Sequence of chain 1.A:
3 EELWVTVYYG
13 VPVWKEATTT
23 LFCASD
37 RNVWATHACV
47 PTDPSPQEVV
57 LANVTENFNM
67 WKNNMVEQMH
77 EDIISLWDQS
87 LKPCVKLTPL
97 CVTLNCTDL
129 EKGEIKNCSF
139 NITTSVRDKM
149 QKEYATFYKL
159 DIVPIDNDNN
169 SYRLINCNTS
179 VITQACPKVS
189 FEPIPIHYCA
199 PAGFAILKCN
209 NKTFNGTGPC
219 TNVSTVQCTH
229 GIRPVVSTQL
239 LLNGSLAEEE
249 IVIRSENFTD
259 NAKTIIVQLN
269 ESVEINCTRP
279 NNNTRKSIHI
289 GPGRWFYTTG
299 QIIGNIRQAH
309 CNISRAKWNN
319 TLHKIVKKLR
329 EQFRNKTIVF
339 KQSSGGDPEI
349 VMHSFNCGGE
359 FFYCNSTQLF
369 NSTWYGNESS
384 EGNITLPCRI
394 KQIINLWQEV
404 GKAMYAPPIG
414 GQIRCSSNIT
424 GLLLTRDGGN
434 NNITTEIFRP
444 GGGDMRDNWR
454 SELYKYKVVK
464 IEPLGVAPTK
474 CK

A protein and the small-molecule ligand that binds it are described below.
Small molecule (SMILES): CC(=O)N[C@H]1[C@H](O[C@H]2[C@H](O)[C@@H](NC(C)=O)CO[C@@H]2CO)O[C@H](CO)[C@@H](O)[C@@H]1O

Binding-site contacts:
Ligand atom C5 contacts residue NAG2 of chain 1.W at 4.2 Å.
Ligand atom C7 contacts residue SER419 of chain 1.A at 4.3 Å.
Ligand atom C8 contacts residue ILE273 of chain 1.A at 3.5 Å (hydrophobic).
Ligand atom N2 contacts residue ASN274 of chain 1.A at 3.1 Å (h-bond).
Ligand atom C7 contacts residue GLU272 of chain 1.A at 3.7 Å.
Ligand atom C8 contacts residue SER419 of chain 1.A at 3.6 Å.
Ligand atom C8 contacts residue SER420 of chain 1.A at 3.6 Å.
Ligand atom C5 contacts residue ASN274 of chain 1.A at 3.8 Å.
Ligand atom C8 contacts residue ASN274 of chain 1.A at 3.8 Å.
Ligand atom C8 contacts residue GLU272 of chain 1.A at 3.8 Å.
Ligand atom C4 contacts residue ASN274 of chain 1.A at 4.4 Å.
Ligand atom C1 contacts residue ASN274 of chain 1.A at 1.5 Å.
Ligand atom O7 contacts residue ASN274 of chain 1.A at 3.1 Å (h-bond).
Ligand atom O7 contacts residue ILE273 of chain 1.A at 3.7 Å.
Ligand atom C2 contacts residue ASN274 of chain 1.A at 2.6 Å.
Ligand atom O6 contacts residue NAG2 of chain 1.W at 4.4 Å.
Ligand atom C3 contacts residue ASN274 of chain 1.A at 4.0 Å.
Ligand atom O5 contacts residue ASN274 of chain 1.A at 2.5 Å (h-bond).
Ligand atom O6 contacts residue NAG1 of chain 1.W at 4.4 Å.
Ligand atom C7 contacts residue ASN274 of chain 1.A at 3.2 Å.
Ligand atom O5 contacts residue NAG2 of chain 1.W at 4.1 Å.
Ligand atom O7 contacts residue GLU272 of chain 1.A at 3.3 Å.
Ligand atom C7 contacts residue ILE273 of chain 1.A at 4.1 Å (hydrophobic).
Ligand atom N2 contacts residue GLU272 of chain 1.A at 4.3 Å.
Ligand atom C2 contacts residue GLU272 of chain 1.A at 4.4 Å.
Ligand atom O3 contacts residue GLU272 of chain 1.A at 3.7 Å.
Ligand atom C6 contacts residue NAG2 of chain 1.W at 3.4 Å.